Sequence of chain 1.D:
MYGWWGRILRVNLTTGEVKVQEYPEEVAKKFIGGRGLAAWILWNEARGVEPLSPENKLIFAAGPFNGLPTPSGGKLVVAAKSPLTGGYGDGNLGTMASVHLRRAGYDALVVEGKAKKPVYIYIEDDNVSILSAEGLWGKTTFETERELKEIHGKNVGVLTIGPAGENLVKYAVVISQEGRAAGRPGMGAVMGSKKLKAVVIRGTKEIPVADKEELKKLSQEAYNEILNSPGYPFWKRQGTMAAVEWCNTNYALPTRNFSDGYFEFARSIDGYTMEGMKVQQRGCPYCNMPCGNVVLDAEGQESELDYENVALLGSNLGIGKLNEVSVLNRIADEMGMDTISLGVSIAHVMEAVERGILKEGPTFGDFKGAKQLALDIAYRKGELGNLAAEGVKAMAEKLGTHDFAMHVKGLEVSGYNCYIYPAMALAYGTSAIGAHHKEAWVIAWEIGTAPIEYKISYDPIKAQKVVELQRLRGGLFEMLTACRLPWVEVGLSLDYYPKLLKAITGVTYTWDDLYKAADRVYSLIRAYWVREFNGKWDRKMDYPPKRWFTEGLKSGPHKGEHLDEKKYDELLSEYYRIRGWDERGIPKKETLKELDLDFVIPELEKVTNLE

A protein and the small-molecule ligand that binds it are described below.
Small molecule (SMILES): COc1nc(N)nc2c1N[C@H]1C3=C4S[W]5(O)(SC6=C(S5)[C@@H]5Nc7c(nc(N)[nH]c7=O)N[C@@H]5O[C@@H]6COP(=O)(O)O[Mg]OP(=O)(O)OC[C@H]4O[C@H]1N2)S3

Binding-site contacts:
Ligand atom O6P contacts residue ARG180 of chain 1.D at 2.8 Å (salt-bridge).
Ligand atom N10 contacts residue MET337 of chain 1.D at 2.8 Å (h-bond).
Ligand atom C28 contacts residue ARG492 of chain 1.D at 3.2 Å.
Ligand atom N11 contacts residue THR339 of chain 1.D at 3.2 Å (h-bond).
Ligand atom O5P contacts residue LEU93 of chain 1.D at 3.1 Å.
Ligand atom O5P contacts residue ALA181 of chain 1.D at 2.9 Å (h-bond).
Ligand atom O28 contacts residue LYS438 of chain 1.D at 2.8 Å (salt-bridge).
Ligand atom N29 contacts residue GLU486 of chain 1.D at 2.6 Å (salt-bridge).
Ligand atom C10 contacts residue ASP333 of chain 1.D at 3.2 Å.
Ligand atom MG1 contacts residue ALA181 of chain 1.D at 2.0 Å.
Ligand atom O8 contacts residue ASP306 of chain 1.D at 3.0 Å (salt-bridge).
Ligand atom O2P contacts residue GLY183 of chain 1.D at 2.8 Å (h-bond).
Ligand atom O1P contacts residue ALA181 of chain 1.D at 2.8 Å (h-bond).
Ligand atom O22 contacts residue SF41 of chain 1.K at 3.2 Å (h-bond).
Ligand atom O8P contacts residue ARG180 of chain 1.D at 2.9 Å (salt-bridge).
Ligand atom O4P contacts residue HIS436 of chain 1.D at 3.0 Å (h-bond).
Ligand atom CA1 contacts residue GLU304 of chain 1.D at 2.6 Å.
Ligand atom O6P contacts residue GLY94 of chain 1.D at 2.8 Å (h-bond).
Ligand atom O3P contacts residue ASN92 of chain 1.D at 2.9 Å (h-bond).
Ligand atom N30 contacts residue GLU486 of chain 1.D at 3.1 Å (salt-bridge).
Ligand atom CA1 contacts residue ASP306 of chain 1.D at 2.3 Å.
Ligand atom N30 contacts residue PHE485 of chain 1.D at 3.2 Å (h-bond).
Ligand atom N9 contacts residue ASP333 of chain 1.D at 2.7 Å (salt-bridge).
Ligand atom O22 contacts residue LYS75 of chain 1.D at 3.0 Å (salt-bridge).
Ligand atom O3P contacts residue LYS438 of chain 1.D at 2.7 Å (salt-bridge).
Ligand atom O2P contacts residue ARG184 of chain 1.D at 3.1 Å (salt-bridge).
Ligand atom MG1 contacts residue ASN92 of chain 1.D at 2.1 Å.
Ligand atom C30 contacts residue GLU486 of chain 1.D at 3.3 Å.
Ligand atom O8 contacts residue GLY179 of chain 1.D at 3.1 Å (h-bond).
Ligand atom O7P contacts residue ALA181 of chain 1.D at 3.1 Å (h-bond).
Ligand atom N30 contacts residue ALA490 of chain 1.D at 2.8 Å (h-bond).
Ligand atom N10 contacts residue ASP333 of chain 1.D at 2.9 Å (salt-bridge).
Ligand atom O8P contacts residue LYS75 of chain 1.D at 3.2 Å (salt-bridge).
Ligand atom O5P contacts residue ASN92 of chain 1.D at 2.8 Å (h-bond).
Ligand atom O2P contacts residue GLY91 of chain 1.D at 3.1 Å.
Ligand atom N13 contacts residue ASP338 of chain 1.D at 2.8 Å (salt-bridge).
Ligand atom O28 contacts residue ARG492 of chain 1.D at 3.2 Å (salt-bridge).
Ligand atom O1P contacts residue ASN92 of chain 1.D at 3.0 Å (h-bond).
Ligand atom CA1 contacts residue GLY179 of chain 1.D at 2.3 Å.
Ligand atom C12 contacts residue THR339 of chain 1.D at 3.2 Å.